Binding-site contacts:
Ligand atom CD1 contacts residue LEU166 of chain 1.A at 3.9 Å (hydrophobic).
Ligand atom O contacts residue WHL1 of chain 1.G at 3.3 Å (h-bond).
Ligand atom CD2 contacts residue MET219 of chain 1.A at 3.9 Å (hydrophobic).
Ligand atom CB contacts residue CYS177 of chain 1.A at 3.5 Å (hydrophobic).
Ligand atom O contacts residue WHL1 of chain 1.G at 4.0 Å.
Ligand atom CB contacts residue WHL1 of chain 1.G at 2.5 Å.
Ligand atom SG contacts residue LEU179 of chain 1.A at 3.5 Å.
Ligand atom O contacts residue CYS177 of chain 1.A at 3.8 Å.
Ligand atom CB contacts residue SER165 of chain 1.A at 3.6 Å.
Ligand atom CG contacts residue SER165 of chain 1.A at 4.0 Å.
Ligand atom NE2 contacts residue GLU161 of chain 1.A at 2.3 Å (salt-bridge).
Ligand atom CD2 contacts residue LEU166 of chain 1.A at 3.9 Å (hydrophobic).
Ligand atom CA contacts residue CYS177 of chain 1.A at 3.9 Å (hydrophobic).
Ligand atom NE contacts residue TRP168 of chain 1.A at 3.6 Å.
Ligand atom CB contacts residue MET219 of chain 1.A at 3.8 Å (hydrophobic).
Ligand atom C contacts residue WHL1 of chain 1.G at 4.0 Å.
Ligand atom CG2 contacts residue GLU161 of chain 1.A at 3.7 Å.
Ligand atom CG1 contacts residue PHE162 of chain 1.A at 3.9 Å (hydrophobic).
Ligand atom CD2 contacts residue PHE162 of chain 1.A at 3.6 Å (hydrophobic).
Ligand atom N contacts residue WHL1 of chain 1.G at 3.8 Å.
Ligand atom CD1 contacts residue ILE169 of chain 1.A at 3.6 Å (hydrophobic).
Ligand atom CA contacts residue WHL1 of chain 1.G at 3.2 Å.
Ligand atom O contacts residue LEU179 of chain 1.A at 3.8 Å.
Ligand atom CA contacts residue WHL1 of chain 1.G at 3.6 Å.
Ligand atom CD2 contacts residue GLU161 of chain 1.A at 3.5 Å.
Ligand atom CD1 contacts residue TRP168 of chain 1.A at 3.5 Å (hydrophobic).
Ligand atom CD1 contacts residue SER165 of chain 1.A at 3.9 Å.
Ligand atom CG2 contacts residue MET181 of chain 1.A at 3.7 Å (hydrophobic).
Ligand atom CZ contacts residue TRP168 of chain 1.A at 3.7 Å (hydrophobic).
Ligand atom O contacts residue MET219 of chain 1.A at 3.7 Å.
Ligand atom N contacts residue CYS177 of chain 1.A at 3.9 Å.
Ligand atom O contacts residue VAL185 of chain 1.A at 3.6 Å.
Ligand atom NH1 contacts residue TRP168 of chain 1.A at 2.9 Å (h-bond).
Ligand atom CE1 contacts residue GLU161 of chain 1.A at 2.9 Å.
Ligand atom CG1 contacts residue GLU161 of chain 1.A at 3.4 Å.
Ligand atom CG2 contacts residue LEU179 of chain 1.A at 3.8 Å (hydrophobic).
Ligand atom SG contacts residue WHL1 of chain 1.G at 1.8 Å.
Ligand atom CD1 contacts residue MET181 of chain 1.A at 3.4 Å (hydrophobic).
Ligand atom CB contacts residue WHL1 of chain 1.G at 3.6 Å.
Ligand atom CG1 contacts residue SER165 of chain 1.A at 3.6 Å.

Sequence of chain 1.A:
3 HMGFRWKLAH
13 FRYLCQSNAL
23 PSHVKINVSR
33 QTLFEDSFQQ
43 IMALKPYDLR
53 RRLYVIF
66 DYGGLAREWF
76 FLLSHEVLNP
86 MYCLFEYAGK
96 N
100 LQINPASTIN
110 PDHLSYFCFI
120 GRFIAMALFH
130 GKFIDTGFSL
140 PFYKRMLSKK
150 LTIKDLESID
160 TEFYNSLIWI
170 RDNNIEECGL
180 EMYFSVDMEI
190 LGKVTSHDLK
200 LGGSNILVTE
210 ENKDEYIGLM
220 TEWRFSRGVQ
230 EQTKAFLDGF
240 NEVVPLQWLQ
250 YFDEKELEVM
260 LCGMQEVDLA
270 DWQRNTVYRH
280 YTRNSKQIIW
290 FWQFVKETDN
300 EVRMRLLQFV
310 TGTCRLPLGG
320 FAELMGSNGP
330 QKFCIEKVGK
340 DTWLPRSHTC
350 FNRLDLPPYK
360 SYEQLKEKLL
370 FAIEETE

The protein below binds the small molecule below.
Small molecule (SMILES): CC[C@H](C)[C@H](NC(=O)[C@H](CC1=NC=NC1)NC(=O)[C@H](C)NC(=O)[C@H](C)NC(=O)[C@H](CCCN=C(N)N)NC(=O)[C@H](Cc1cnc[nH]1)NC(=O)[C@H](CS)NC(=O)[C@H](C)NC(=O)[C@H](C)NC(=O)[C@H](CO)NC(=O)[C@H](C)NC(=O)[C@H](C)N)C(=O)N[C@@H](CS)C(=O)N[C@@H](CO)C(=O)N[C@H](C(=O)N[C@H](C=O)CC(C)C)C(C)C